Binding-site contacts:
Ligand atom O7 contacts residue PHE325 of chain 1.A at 4.1 Å.
Ligand atom C5 contacts residue ASN330 of chain 1.A at 3.6 Å.
Ligand atom C4 contacts residue ASN330 of chain 1.A at 4.2 Å.
Ligand atom C8 contacts residue ASN330 of chain 1.A at 3.7 Å.
Ligand atom O7 contacts residue ASN330 of chain 1.A at 4.4 Å.
Ligand atom C3 contacts residue ASN330 of chain 1.A at 3.8 Å.
Ligand atom C7 contacts residue GLY326 of chain 1.A at 4.1 Å.
Ligand atom O6 contacts residue ASN330 of chain 1.A at 4.1 Å.
Ligand atom C8 contacts residue GLY326 of chain 1.A at 3.7 Å.
Ligand atom O7 contacts residue GLY326 of chain 1.A at 4.0 Å.
Ligand atom O5 contacts residue ASN330 of chain 1.A at 2.3 Å (h-bond).
Ligand atom C2 contacts residue ASN330 of chain 1.A at 2.4 Å.
Ligand atom C1 contacts residue ASN330 of chain 1.A at 1.4 Å.
Ligand atom C7 contacts residue ASN330 of chain 1.A at 3.5 Å.
Ligand atom N2 contacts residue ASN330 of chain 1.A at 2.9 Å (h-bond).

Sequence of chain 1.A:
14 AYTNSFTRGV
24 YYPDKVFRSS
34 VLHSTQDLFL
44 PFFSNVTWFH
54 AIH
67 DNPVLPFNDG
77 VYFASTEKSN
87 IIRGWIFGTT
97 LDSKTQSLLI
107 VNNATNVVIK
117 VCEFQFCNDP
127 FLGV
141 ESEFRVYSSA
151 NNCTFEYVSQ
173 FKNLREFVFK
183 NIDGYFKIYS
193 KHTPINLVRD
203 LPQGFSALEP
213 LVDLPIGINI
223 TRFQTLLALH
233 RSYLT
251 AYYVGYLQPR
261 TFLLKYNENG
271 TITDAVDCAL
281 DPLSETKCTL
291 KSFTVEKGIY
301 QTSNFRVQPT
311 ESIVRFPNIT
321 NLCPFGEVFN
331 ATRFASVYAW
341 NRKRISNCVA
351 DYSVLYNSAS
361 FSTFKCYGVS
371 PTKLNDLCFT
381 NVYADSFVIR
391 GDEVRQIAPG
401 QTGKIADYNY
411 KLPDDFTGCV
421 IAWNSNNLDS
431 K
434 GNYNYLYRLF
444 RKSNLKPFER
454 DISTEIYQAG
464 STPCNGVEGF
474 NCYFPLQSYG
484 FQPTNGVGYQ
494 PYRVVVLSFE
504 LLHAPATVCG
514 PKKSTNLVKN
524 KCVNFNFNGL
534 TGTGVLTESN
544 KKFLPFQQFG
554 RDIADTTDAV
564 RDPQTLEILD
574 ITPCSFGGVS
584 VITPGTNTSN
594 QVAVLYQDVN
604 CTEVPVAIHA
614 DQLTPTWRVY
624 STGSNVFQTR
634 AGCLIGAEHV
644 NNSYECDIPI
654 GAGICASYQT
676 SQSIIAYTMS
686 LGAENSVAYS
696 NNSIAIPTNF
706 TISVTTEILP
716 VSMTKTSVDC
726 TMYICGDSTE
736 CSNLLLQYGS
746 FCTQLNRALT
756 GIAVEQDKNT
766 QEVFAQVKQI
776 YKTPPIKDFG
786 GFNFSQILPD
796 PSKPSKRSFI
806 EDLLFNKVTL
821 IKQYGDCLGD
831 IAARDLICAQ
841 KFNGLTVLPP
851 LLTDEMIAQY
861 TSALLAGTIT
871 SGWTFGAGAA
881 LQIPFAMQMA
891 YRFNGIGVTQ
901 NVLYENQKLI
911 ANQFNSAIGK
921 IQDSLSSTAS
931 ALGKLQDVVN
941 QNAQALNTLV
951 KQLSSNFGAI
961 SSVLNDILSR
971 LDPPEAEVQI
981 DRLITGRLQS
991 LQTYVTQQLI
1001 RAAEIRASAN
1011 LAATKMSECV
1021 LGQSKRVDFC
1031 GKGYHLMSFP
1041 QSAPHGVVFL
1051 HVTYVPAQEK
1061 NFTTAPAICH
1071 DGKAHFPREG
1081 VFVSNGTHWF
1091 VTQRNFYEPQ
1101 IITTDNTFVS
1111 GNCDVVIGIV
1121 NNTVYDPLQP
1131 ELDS

The protein below binds the small molecule below.
Small molecule (SMILES): CC(=O)N[C@@H]1[C@@H](O)[C@H](O)[C@@H](CO)O[C@H]1O